Sequence of chain 1.D:
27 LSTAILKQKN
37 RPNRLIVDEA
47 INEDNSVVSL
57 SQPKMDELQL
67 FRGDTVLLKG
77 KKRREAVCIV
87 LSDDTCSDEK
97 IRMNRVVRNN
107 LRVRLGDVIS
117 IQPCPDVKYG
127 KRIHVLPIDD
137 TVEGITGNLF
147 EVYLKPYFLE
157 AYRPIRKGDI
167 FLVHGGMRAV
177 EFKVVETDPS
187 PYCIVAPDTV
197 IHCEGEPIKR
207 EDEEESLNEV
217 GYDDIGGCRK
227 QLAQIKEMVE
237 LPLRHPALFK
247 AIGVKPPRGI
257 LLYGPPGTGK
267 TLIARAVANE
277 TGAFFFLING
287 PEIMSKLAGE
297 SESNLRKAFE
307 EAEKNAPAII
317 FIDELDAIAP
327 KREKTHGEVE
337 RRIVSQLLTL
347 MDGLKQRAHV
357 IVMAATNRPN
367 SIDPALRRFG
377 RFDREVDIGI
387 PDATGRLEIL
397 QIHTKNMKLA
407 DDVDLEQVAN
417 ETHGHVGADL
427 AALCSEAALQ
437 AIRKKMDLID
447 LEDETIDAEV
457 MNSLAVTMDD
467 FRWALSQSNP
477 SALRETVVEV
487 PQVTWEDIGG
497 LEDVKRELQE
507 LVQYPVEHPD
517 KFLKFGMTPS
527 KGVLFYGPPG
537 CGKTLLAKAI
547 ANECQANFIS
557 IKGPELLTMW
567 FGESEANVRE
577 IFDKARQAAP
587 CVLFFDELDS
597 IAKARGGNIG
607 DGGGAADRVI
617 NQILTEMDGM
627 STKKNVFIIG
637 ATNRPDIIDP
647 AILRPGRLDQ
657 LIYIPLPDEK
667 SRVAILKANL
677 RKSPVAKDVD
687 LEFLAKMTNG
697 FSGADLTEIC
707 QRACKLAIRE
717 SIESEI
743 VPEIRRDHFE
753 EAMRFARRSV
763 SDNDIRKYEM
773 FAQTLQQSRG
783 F

Sequence of chain 1.E:
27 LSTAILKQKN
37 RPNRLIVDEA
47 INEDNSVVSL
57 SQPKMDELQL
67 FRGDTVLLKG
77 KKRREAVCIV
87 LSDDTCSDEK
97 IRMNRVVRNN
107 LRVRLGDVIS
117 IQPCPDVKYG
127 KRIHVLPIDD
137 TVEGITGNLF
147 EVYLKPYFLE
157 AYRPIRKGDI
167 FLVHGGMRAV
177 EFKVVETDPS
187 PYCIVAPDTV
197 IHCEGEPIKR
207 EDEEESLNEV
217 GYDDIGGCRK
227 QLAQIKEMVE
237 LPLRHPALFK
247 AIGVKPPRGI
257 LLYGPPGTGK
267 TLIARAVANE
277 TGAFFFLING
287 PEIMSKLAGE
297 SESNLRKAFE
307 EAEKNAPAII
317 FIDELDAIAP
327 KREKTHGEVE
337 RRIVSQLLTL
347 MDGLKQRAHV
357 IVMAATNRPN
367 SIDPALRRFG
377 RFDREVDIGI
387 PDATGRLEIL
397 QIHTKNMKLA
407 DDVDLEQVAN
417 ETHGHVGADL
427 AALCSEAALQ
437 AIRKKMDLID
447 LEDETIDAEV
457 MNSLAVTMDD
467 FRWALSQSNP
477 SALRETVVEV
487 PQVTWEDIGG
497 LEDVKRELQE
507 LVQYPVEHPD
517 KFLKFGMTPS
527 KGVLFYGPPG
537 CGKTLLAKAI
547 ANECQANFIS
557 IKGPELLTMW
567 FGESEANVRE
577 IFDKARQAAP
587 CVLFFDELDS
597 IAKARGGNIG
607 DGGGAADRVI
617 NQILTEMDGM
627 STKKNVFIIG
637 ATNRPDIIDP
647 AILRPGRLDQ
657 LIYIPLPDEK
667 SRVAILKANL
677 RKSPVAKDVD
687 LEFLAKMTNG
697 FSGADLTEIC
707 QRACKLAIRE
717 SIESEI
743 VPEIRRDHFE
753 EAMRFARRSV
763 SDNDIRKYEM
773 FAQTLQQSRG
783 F

Binding-site contacts:
Ligand atom C2 contacts residue ASN675 of chain 1.E at 3.6 Å.
Ligand atom N6 contacts residue ILE671 of chain 1.E at 3.6 Å.
Ligand atom C1' contacts residue THR703 of chain 1.E at 3.3 Å.
Ligand atom O2A contacts residue THR540 of chain 1.E at 2.8 Å (h-bond).
Ligand atom O1B contacts residue THR540 of chain 1.E at 2.9 Å (h-bond).
Ligand atom O2B contacts residue CYS537 of chain 1.E at 3.1 Å (h-bond).
Ligand atom O3A contacts residue CYS537 of chain 1.E at 3.6 Å.
Ligand atom N7 contacts residue CYS537 of chain 1.E at 3.2 Å.
Ligand atom O1B contacts residue MG1 of chain 1.Z at 3.0 Å.
Ligand atom O2' contacts residue THR703 of chain 1.E at 3.2 Å (h-bond).
Ligand atom O2A contacts residue LYS539 of chain 1.E at 3.2 Å (salt-bridge).
Ligand atom C2 contacts residue ASP493 of chain 1.E at 3.2 Å.
Ligand atom O1B contacts residue LYS539 of chain 1.E at 3.6 Å.
Ligand atom S1G contacts residue PRO651 of chain 1.D at 3.5 Å.
Ligand atom O3G contacts residue ASN639 of chain 1.E at 3.3 Å (h-bond).
Ligand atom O2B contacts residue LYS539 of chain 1.E at 3.0 Å (salt-bridge).
Ligand atom O3G contacts residue ARG781 of chain 1.D at 2.8 Å (salt-bridge).
Ligand atom N1 contacts residue GLY495 of chain 1.E at 3.0 Å (h-bond).
Ligand atom O2' contacts residue ASN675 of chain 1.E at 3.6 Å (h-bond).
Ligand atom O2B contacts residue GLY538 of chain 1.E at 3.2 Å (h-bond).
Ligand atom O2A contacts residue GLY538 of chain 1.E at 3.2 Å.
Ligand atom O2B contacts residue GLY536 of chain 1.E at 3.6 Å (h-bond).
Ligand atom S1G contacts residue ARG781 of chain 1.D at 3.3 Å (salt-bridge).
Ligand atom C4 contacts residue LEU541 of chain 1.E at 3.5 Å (hydrophobic).
Ligand atom N3 contacts residue ASN675 of chain 1.E at 3.4 Å (h-bond).
Ligand atom N1 contacts residue ASP493 of chain 1.E at 3.5 Å (salt-bridge).
Ligand atom O3A contacts residue GLY536 of chain 1.E at 3.5 Å.
Ligand atom N1 contacts residue ILE494 of chain 1.E at 3.6 Å.
Ligand atom N1 contacts residue ILE671 of chain 1.E at 3.6 Å.
Ligand atom N7 contacts residue GLY538 of chain 1.E at 3.3 Å (h-bond).
Ligand atom N6 contacts residue GLY495 of chain 1.E at 3.4 Å (h-bond).
Ligand atom PB contacts residue GLY536 of chain 1.E at 3.6 Å.
Ligand atom O2A contacts residue LEU541 of chain 1.E at 3.1 Å (h-bond).
Ligand atom S1G contacts residue GLY536 of chain 1.E at 3.6 Å.
Ligand atom O3A contacts residue GLY538 of chain 1.E at 3.4 Å (h-bond).
Ligand atom O3B contacts residue GLY536 of chain 1.E at 2.8 Å (h-bond).
Ligand atom O2G contacts residue MG1 of chain 1.Z at 2.6 Å.
Ligand atom PG contacts residue GLY536 of chain 1.E at 3.7 Å.
Ligand atom O1A contacts residue MG1 of chain 1.Z at 3.3 Å.
Ligand atom O1A contacts residue THR540 of chain 1.E at 3.0 Å (h-bond).

This small molecule binds to this protein.
Small molecule (SMILES): Nc1ncnc2c1ncn2[C@@H]1O[C@H](COP(=O)(O)OP(=O)(O)OP(O)(O)=S)[C@@H](O)[C@H]1O